This small molecule binds to this protein.
Small molecule (SMILES): Nc1ccc2c(ccn2C(F)F)c1

Sequence of chain 1.A:
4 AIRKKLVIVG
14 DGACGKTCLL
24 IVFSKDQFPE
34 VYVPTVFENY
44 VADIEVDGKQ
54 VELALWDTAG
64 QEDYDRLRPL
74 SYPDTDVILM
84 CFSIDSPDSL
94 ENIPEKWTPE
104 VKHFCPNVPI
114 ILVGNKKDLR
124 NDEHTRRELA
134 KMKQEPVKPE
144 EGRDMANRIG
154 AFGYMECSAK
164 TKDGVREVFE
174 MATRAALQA

Binding-site contacts:
Ligand atom F12 contacts residue ASP68 of chain 1.A at 4.4 Å.
Ligand atom C08 contacts residue PRO102 of chain 1.A at 4.0 Å (hydrophobic).
Ligand atom F12 contacts residue GLU103 of chain 1.A at 4.0 Å.
Ligand atom C04 contacts residue HIS106 of chain 1.A at 3.5 Å.
Ligand atom N06 contacts residue HIS106 of chain 1.A at 4.4 Å.
Ligand atom F13 contacts residue PHE107 of chain 1.A at 4.2 Å.
Ligand atom C03 contacts residue HIS106 of chain 1.A at 3.4 Å.
Ligand atom F12 contacts residue PHE107 of chain 1.A at 3.7 Å.
Ligand atom C02 contacts residue HIS106 of chain 1.A at 3.5 Å.
Ligand atom C07 contacts residue GLU103 of chain 1.A at 3.8 Å.
Ligand atom C09 contacts residue HIS106 of chain 1.A at 4.1 Å.
Ligand atom C10 contacts residue PRO102 of chain 1.A at 4.3 Å (hydrophobic).
Ligand atom C08 contacts residue GLU103 of chain 1.A at 3.6 Å.
Ligand atom C09 contacts residue PRO102 of chain 1.A at 4.3 Å (hydrophobic).
Ligand atom C11 contacts residue PHE107 of chain 1.A at 3.5 Å (hydrophobic).
Ligand atom C05 contacts residue HIS106 of chain 1.A at 3.9 Å.
Ligand atom C07 contacts residue PHE107 of chain 1.A at 4.5 Å (hydrophobic).
Ligand atom N01 contacts residue HIS106 of chain 1.A at 3.8 Å.
Ligand atom N06 contacts residue PHE107 of chain 1.A at 4.0 Å.
Ligand atom C10 contacts residue HIS106 of chain 1.A at 3.9 Å.